The protein below binds the small molecule below.
Small molecule (SMILES): CC(=O)N[C@H]1[C@H](O[C@H]2[C@H](O)[C@@H](NC(C)=O)CO[C@@H]2CO)O[C@H](CO)[C@@H](O)[C@@H]1O

Binding-site contacts:
Ligand atom C1 contacts residue THR204 of chain 1.E at 3.5 Å.
Ligand atom C2 contacts residue ASN202 of chain 1.E at 2.4 Å.
Ligand atom C1 contacts residue ILE167 of chain 1.E at 4.4 Å (hydrophobic).
Ligand atom O7 contacts residue GLU205 of chain 1.E at 3.3 Å (salt-bridge).
Ligand atom C8 contacts residue ILE167 of chain 1.E at 3.8 Å (hydrophobic).
Ligand atom C6 contacts residue GLU205 of chain 1.E at 3.9 Å.
Ligand atom N2 contacts residue ASN202 of chain 1.E at 2.9 Å (h-bond).
Ligand atom C7 contacts residue GLU205 of chain 1.E at 4.2 Å.
Ligand atom C6 contacts residue THR204 of chain 1.E at 4.5 Å.
Ligand atom C8 contacts residue ASN202 of chain 1.E at 4.5 Å.
Ligand atom O5 contacts residue ASN202 of chain 1.E at 2.3 Å (h-bond).
Ligand atom C5 contacts residue ASN202 of chain 1.E at 3.6 Å.
Ligand atom O6 contacts residue THR204 of chain 1.E at 3.7 Å.
Ligand atom O6 contacts residue GLU205 of chain 1.E at 3.0 Å (salt-bridge).
Ligand atom O7 contacts residue ASN202 of chain 1.E at 3.3 Å (h-bond).
Ligand atom O7 contacts residue GLN200 of chain 1.E at 3.9 Å.
Ligand atom C4 contacts residue ASN202 of chain 1.E at 4.2 Å.
Ligand atom C7 contacts residue ILE167 of chain 1.E at 3.9 Å (hydrophobic).
Ligand atom O5 contacts residue THR204 of chain 1.E at 3.8 Å.
Ligand atom C3 contacts residue ASN202 of chain 1.E at 3.8 Å.
Ligand atom C5 contacts residue THR204 of chain 1.E at 3.9 Å.
Ligand atom O7 contacts residue LYS240 of chain 1.E at 3.7 Å.
Ligand atom N2 contacts residue ILE167 of chain 1.E at 3.9 Å.
Ligand atom N2 contacts residue GLU205 of chain 1.E at 4.5 Å.
Ligand atom C1 contacts residue ASN202 of chain 1.E at 1.4 Å.
Ligand atom C7 contacts residue ASN202 of chain 1.E at 3.3 Å.

Sequence of chain 1.E:
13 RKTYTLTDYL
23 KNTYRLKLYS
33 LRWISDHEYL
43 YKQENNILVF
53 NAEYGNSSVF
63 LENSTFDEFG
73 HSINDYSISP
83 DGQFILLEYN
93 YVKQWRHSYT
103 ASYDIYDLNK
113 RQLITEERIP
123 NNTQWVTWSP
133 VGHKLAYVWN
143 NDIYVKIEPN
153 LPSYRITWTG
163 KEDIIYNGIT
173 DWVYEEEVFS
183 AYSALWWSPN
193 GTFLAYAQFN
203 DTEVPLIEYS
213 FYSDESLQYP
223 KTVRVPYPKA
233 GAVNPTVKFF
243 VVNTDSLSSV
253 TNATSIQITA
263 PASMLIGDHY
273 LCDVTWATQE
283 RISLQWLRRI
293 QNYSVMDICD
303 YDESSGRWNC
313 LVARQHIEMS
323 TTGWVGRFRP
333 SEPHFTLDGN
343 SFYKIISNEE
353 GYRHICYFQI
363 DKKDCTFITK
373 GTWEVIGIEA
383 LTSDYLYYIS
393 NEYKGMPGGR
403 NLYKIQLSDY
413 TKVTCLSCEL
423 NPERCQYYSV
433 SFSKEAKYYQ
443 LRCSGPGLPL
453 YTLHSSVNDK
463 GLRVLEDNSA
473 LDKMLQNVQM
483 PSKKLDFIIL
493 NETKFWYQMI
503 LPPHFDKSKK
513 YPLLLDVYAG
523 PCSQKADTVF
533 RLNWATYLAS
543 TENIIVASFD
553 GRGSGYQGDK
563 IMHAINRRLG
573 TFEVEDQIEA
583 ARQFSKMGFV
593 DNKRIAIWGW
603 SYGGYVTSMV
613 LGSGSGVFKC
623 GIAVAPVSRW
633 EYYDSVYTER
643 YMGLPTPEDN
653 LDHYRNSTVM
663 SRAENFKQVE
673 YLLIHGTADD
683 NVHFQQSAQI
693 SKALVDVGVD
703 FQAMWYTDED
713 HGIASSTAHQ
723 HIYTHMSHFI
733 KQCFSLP